Binding-site contacts:
Ligand atom CB contacts residue ARG47 of chain 1.A at 3.7 Å.
Ligand atom CG contacts residue ARG107 of chain 1.A at 3.5 Å.
Ligand atom CA contacts residue GLU108 of chain 1.A at 3.6 Å.
Ligand atom N contacts residue PRO112 of chain 1.A at 2.7 Å (h-bond).
Ligand atom CA contacts residue HIS61 of chain 1.A at 3.2 Å.
Ligand atom CD1 contacts residue ARG107 of chain 1.A at 3.7 Å.
Ligand atom ND2 contacts residue ARG106 of chain 1.A at 3.8 Å.
Ligand atom CG1 contacts residue ILE110 of chain 1.A at 3.7 Å (hydrophobic).
Ligand atom ND2 contacts residue ARG107 of chain 1.A at 2.9 Å (salt-bridge).
Ligand atom O contacts residue PRO112 of chain 1.A at 3.8 Å.
Ligand atom CD1 contacts residue PHE49 of chain 1.A at 3.5 Å (hydrophobic).
Ligand atom CA contacts residue ILE110 of chain 1.A at 3.2 Å (hydrophobic).
Ligand atom CB contacts residue HIS61 of chain 1.A at 3.7 Å.
Ligand atom CB contacts residue ILE110 of chain 1.A at 3.6 Å (hydrophobic).
Ligand atom CD contacts residue ILE110 of chain 1.A at 3.6 Å (hydrophobic).
Ligand atom CB contacts residue GLU108 of chain 1.A at 3.3 Å.
Ligand atom CB contacts residue PHE49 of chain 1.A at 3.6 Å (hydrophobic).
Ligand atom CB contacts residue TYR62 of chain 1.A at 3.5 Å (hydrophobic).
Ligand atom CG2 contacts residue ARG47 of chain 1.A at 3.6 Å.
Ligand atom O contacts residue PHE109 of chain 1.A at 3.2 Å.
Ligand atom CG contacts residue ILE110 of chain 1.A at 3.8 Å (hydrophobic).
Ligand atom N contacts residue HIS61 of chain 1.A at 3.0 Å (h-bond).
Ligand atom O contacts residue HIS61 of chain 1.A at 2.8 Å (h-bond).
Ligand atom O contacts residue SER60 of chain 1.A at 3.6 Å.
Ligand atom O contacts residue PRO112 of chain 1.A at 3.2 Å.
Ligand atom O contacts residue THR111 of chain 1.A at 3.3 Å.
Ligand atom O contacts residue TYR62 of chain 1.A at 3.6 Å.
Ligand atom CA contacts residue GLU108 of chain 1.A at 3.6 Å.
Ligand atom C contacts residue HIS61 of chain 1.A at 3.6 Å.
Ligand atom CA contacts residue PRO112 of chain 1.A at 3.4 Å (hydrophobic).
Ligand atom N contacts residue ILE110 of chain 1.A at 3.1 Å (h-bond).
Ligand atom C contacts residue ILE110 of chain 1.A at 3.7 Å (hydrophobic).
Ligand atom ND2 contacts residue THR105 of chain 1.A at 3.8 Å.
Ligand atom O contacts residue ILE110 of chain 1.A at 2.9 Å (h-bond).
Ligand atom CB contacts residue ARG107 of chain 1.A at 3.0 Å.
Ligand atom N contacts residue GLU108 of chain 1.A at 2.8 Å (salt-bridge).
Ligand atom OG1 contacts residue HIS61 of chain 1.A at 3.8 Å.
Ligand atom C contacts residue GLU108 of chain 1.A at 3.6 Å.
Ligand atom OD1 contacts residue ILE110 of chain 1.A at 3.7 Å.
Ligand atom C contacts residue PHE109 of chain 1.A at 3.8 Å (hydrophobic).

Sequence of chain 1.A:
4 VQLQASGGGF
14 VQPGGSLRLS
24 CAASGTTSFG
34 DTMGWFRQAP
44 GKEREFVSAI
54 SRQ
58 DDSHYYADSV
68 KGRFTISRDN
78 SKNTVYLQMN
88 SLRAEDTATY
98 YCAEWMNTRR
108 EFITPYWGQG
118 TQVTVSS

The small molecule below binds the protein below.
Small molecule (SMILES): CC[C@H](C)[C@H](NC(=O)[C@@H]1CCCN1C(=O)[C@H](CCCCN)NC(=O)CN)C(=O)N1CCC[C@H]1C(=O)N[C@@H](CC(N)=O)C(=O)N1CCC[C@H]1C(=O)N[C@@H](CC(C)C)C(=O)N[C@@H](CC(C)C)C(=O)NCC(=O)N[C@@H](CC(C)C)C(=O)N[C@@H](CC(=O)O)C(=O)N[C@@H](CO)C(=O)N[C@H](C=O)[C@@H](C)O